Binding-site contacts:
Ligand atom C3 contacts residue ASN613 of chain 1.B at 3.9 Å.
Ligand atom C2 contacts residue ASN613 of chain 1.B at 2.6 Å.
Ligand atom C5 contacts residue ASN613 of chain 1.B at 3.7 Å.
Ligand atom O5 contacts residue ASN613 of chain 1.B at 2.4 Å (h-bond).
Ligand atom N2 contacts residue GLU80 of chain 1.B at 4.5 Å.
Ligand atom N2 contacts residue ASN613 of chain 1.B at 2.6 Å (h-bond).
Ligand atom C8 contacts residue ALA83 of chain 1.B at 4.1 Å (hydrophobic).
Ligand atom C8 contacts residue ASN613 of chain 1.B at 3.6 Å.
Ligand atom O7 contacts residue ARG84 of chain 1.B at 3.1 Å (salt-bridge).
Ligand atom C8 contacts residue GLU80 of chain 1.B at 3.2 Å.
Ligand atom C7 contacts residue GLU80 of chain 1.B at 3.8 Å.
Ligand atom C1 contacts residue ASN613 of chain 1.B at 1.5 Å.
Ligand atom O7 contacts residue GLU80 of chain 1.B at 4.3 Å.
Ligand atom C8 contacts residue ARG84 of chain 1.B at 4.2 Å.
Ligand atom C7 contacts residue ARG84 of chain 1.B at 4.0 Å.
Ligand atom C7 contacts residue ASN613 of chain 1.B at 2.9 Å.
Ligand atom C4 contacts residue ASN613 of chain 1.B at 4.3 Å.
Ligand atom O7 contacts residue ASN613 of chain 1.B at 3.3 Å (h-bond).

A small-molecule ligand and the protein it binds are described below.
Small molecule (SMILES): CC(=O)N[C@H]1[C@H](O[C@H]2[C@H](O)[C@@H](NC(C)=O)CO[C@@H]2CO)O[C@H](CO)[C@@H](O)[C@@H]1O

Sequence of chain 1.B:
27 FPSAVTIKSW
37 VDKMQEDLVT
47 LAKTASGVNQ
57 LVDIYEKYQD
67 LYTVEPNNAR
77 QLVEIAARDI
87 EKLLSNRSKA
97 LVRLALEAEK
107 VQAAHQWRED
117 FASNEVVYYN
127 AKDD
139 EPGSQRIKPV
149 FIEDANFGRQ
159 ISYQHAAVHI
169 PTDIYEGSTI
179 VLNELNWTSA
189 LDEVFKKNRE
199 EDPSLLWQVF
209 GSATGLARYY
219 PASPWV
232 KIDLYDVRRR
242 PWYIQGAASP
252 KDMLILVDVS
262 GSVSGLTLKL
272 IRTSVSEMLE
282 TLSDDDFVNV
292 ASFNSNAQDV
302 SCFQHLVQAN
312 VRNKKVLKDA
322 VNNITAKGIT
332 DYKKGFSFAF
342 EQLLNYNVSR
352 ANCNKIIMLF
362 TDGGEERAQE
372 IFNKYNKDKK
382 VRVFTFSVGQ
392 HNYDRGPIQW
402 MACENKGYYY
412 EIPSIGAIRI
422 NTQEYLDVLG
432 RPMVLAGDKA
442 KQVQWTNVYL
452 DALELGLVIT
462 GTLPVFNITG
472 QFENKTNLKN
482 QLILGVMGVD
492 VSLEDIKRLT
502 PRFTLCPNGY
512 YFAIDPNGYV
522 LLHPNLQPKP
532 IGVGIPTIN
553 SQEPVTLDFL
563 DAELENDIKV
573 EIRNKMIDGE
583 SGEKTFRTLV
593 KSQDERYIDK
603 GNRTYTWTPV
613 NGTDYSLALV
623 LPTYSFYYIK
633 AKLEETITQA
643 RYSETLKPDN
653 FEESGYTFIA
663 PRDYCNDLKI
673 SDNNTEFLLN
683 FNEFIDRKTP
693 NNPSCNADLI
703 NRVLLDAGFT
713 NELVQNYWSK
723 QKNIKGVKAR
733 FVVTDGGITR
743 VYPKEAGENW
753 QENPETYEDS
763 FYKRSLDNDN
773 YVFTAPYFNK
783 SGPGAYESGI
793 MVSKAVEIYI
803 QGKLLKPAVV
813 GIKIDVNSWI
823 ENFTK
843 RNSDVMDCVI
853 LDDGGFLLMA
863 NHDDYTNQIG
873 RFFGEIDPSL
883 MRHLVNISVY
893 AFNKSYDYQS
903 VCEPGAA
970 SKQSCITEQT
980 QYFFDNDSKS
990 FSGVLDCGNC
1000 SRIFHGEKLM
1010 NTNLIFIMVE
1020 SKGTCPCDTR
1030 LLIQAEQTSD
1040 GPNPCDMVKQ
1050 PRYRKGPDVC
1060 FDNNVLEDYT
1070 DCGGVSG